Sequence of chain 6.C:
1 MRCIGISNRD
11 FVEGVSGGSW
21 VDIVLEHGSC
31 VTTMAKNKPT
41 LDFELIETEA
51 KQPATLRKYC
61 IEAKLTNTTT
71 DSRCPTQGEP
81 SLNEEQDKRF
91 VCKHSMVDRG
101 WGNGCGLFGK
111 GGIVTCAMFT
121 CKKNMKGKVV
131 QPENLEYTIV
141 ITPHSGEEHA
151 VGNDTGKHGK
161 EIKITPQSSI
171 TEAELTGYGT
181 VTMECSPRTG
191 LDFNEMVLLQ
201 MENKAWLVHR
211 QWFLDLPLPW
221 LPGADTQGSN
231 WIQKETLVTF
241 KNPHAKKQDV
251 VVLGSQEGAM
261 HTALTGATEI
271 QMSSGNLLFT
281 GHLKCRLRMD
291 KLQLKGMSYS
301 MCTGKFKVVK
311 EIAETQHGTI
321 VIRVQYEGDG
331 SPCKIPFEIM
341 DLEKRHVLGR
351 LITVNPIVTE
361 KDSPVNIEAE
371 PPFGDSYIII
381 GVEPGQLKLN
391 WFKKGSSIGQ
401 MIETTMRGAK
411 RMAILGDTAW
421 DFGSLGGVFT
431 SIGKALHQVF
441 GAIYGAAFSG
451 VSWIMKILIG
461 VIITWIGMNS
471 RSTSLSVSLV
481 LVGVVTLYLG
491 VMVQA

Binding-site contacts:
Ligand atom C7 contacts residue PHE90 of chain 6.C at 4.4 Å (hydrophobic).
Ligand atom N2 contacts residue ASN67 of chain 6.C at 2.9 Å (h-bond).
Ligand atom O4 contacts residue GLN65 of chain 6.I at 3.6 Å.
Ligand atom C3 contacts residue GLN65 of chain 6.I at 4.0 Å.
Ligand atom C4 contacts residue ASP66 of chain 6.I at 4.0 Å.
Ligand atom O4 contacts residue ASP66 of chain 6.I at 2.7 Å (salt-bridge).
Ligand atom C7 contacts residue ASN67 of chain 6.C at 3.7 Å.
Ligand atom C4 contacts residue GLN65 of chain 6.I at 3.3 Å.
Ligand atom O5 contacts residue GLN65 of chain 6.I at 3.7 Å.
Ligand atom O3 contacts residue GLN65 of chain 6.I at 3.6 Å.
Ligand atom C1 contacts residue ASN67 of chain 6.C at 1.4 Å.
Ligand atom C2 contacts residue ASN67 of chain 6.C at 2.4 Å.
Ligand atom C8 contacts residue PHE90 of chain 6.C at 3.7 Å (hydrophobic).
Ligand atom C5 contacts residue GLN65 of chain 6.I at 3.7 Å.
Ligand atom O7 contacts residue ASN67 of chain 6.C at 4.1 Å.
Ligand atom C2 contacts residue GLN65 of chain 6.I at 4.4 Å.
Ligand atom C4 contacts residue ASN67 of chain 6.C at 4.2 Å.
Ligand atom O6 contacts residue ASN67 of chain 6.C at 4.0 Å.
Ligand atom O5 contacts residue ASN67 of chain 6.C at 2.4 Å (h-bond).
Ligand atom C6 contacts residue GLN65 of chain 6.I at 3.5 Å.
Ligand atom O6 contacts residue GLN65 of chain 6.I at 2.5 Å (h-bond).
Ligand atom O6 contacts residue TYR60 of chain 6.I at 4.2 Å.
Ligand atom C5 contacts residue ASN67 of chain 6.C at 3.7 Å.
Ligand atom C3 contacts residue ASN67 of chain 6.C at 3.8 Å.

A small-molecule ligand and the protein it binds are described below.
Small molecule (SMILES): CC(=O)N[C@@H]1[C@@H](O)[C@H](O)[C@@H](CO)O[C@H]1O

Sequence of chain 6.I:
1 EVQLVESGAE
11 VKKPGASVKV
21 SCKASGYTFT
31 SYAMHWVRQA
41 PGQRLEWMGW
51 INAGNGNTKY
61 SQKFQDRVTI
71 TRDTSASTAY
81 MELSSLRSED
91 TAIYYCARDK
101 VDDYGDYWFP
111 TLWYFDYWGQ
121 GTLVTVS